This small molecule binds to this protein.
Small molecule (SMILES): C[C@@H](OP(=O)(O)O)[C@H](NC(=O)[C@H](CCCCN)NC(=O)[C@@H](N)Cc1ccccc1)C(=O)N[C@@H](CCC(=O)O)C(=O)NCC(=O)N1CCC[C@H]1C(=O)N[C@H](C=O)CC(=O)O

Binding-site contacts:
Ligand atom CE2 contacts residue TYR186 of chain 1.A at 3.5 Å (hydrophobic).
Ligand atom O1P contacts residue LYS54 of chain 1.A at 2.9 Å (salt-bridge).
Ligand atom O3P contacts residue LYS54 of chain 1.A at 3.6 Å.
Ligand atom CZ contacts residue TRP235 of chain 1.A at 3.4 Å (hydrophobic).
Ligand atom O2P contacts residue ARG134 of chain 1.A at 2.9 Å (salt-bridge).
Ligand atom CB contacts residue ASN180 of chain 1.A at 3.5 Å.
Ligand atom CZ contacts residue TYR186 of chain 1.A at 3.5 Å (hydrophobic).
Ligand atom CE2 contacts residue TRP235 of chain 1.A at 3.7 Å (hydrophobic).
Ligand atom C contacts residue ASN180 of chain 1.A at 3.5 Å.
Ligand atom CG contacts residue TRP235 of chain 1.A at 3.5 Å (hydrophobic).
Ligand atom CB contacts residue ASN231 of chain 1.A at 3.5 Å.
Ligand atom O contacts residue ASN231 of chain 1.A at 3.0 Å (h-bond).
Ligand atom OE1 contacts residue LYS127 of chain 1.A at 2.8 Å (salt-bridge).
Ligand atom O3P contacts residue ARG134 of chain 1.A at 2.9 Å (salt-bridge).
Ligand atom N contacts residue GLU187 of chain 1.A at 3.5 Å (salt-bridge).
Ligand atom CB contacts residue ASN231 of chain 1.A at 3.5 Å.
Ligand atom O2P contacts residue ARG61 of chain 1.A at 3.1 Å (salt-bridge).
Ligand atom CB contacts residue ASN180 of chain 1.A at 3.2 Å.
Ligand atom CE1 contacts residue TRP235 of chain 1.A at 3.2 Å (hydrophobic).
Ligand atom P contacts residue ARG61 of chain 1.A at 3.7 Å.
Ligand atom C contacts residue LEU179 of chain 1.A at 3.5 Å (hydrophobic).
Ligand atom O3P contacts residue TYR135 of chain 1.A at 2.8 Å (h-bond).
Ligand atom O contacts residue LYS54 of chain 1.A at 3.7 Å.
Ligand atom CG2 contacts residue ARG134 of chain 1.A at 3.6 Å.
Ligand atom CG contacts residue ASN231 of chain 1.A at 3.6 Å.
Ligand atom NZ contacts residue ASP230 of chain 1.A at 2.8 Å (salt-bridge).
Ligand atom CA contacts residue ASN180 of chain 1.A at 3.7 Å.
Ligand atom O contacts residue LEU179 of chain 1.A at 3.6 Å.
Ligand atom N contacts residue LEU179 of chain 1.A at 3.4 Å.
Ligand atom N contacts residue ASN180 of chain 1.A at 2.7 Å (h-bond).
Ligand atom CE2 contacts residue GLU187 of chain 1.A at 3.7 Å.
Ligand atom O1P contacts residue ARG61 of chain 1.A at 3.0 Å (salt-bridge).
Ligand atom CA contacts residue ASN180 of chain 1.A at 3.3 Å.
Ligand atom N contacts residue ASN231 of chain 1.A at 3.0 Å (h-bond).
Ligand atom CD1 contacts residue TRP235 of chain 1.A at 3.2 Å (hydrophobic).
Ligand atom CG2 contacts residue VAL183 of chain 1.A at 3.7 Å (hydrophobic).
Ligand atom CD2 contacts residue GLU187 of chain 1.A at 3.0 Å.
Ligand atom CD contacts residue LYS127 of chain 1.A at 3.7 Å.
Ligand atom O contacts residue LYS54 of chain 1.A at 2.5 Å (salt-bridge).
Ligand atom O contacts residue VAL183 of chain 1.A at 3.3 Å.

Sequence of chain 1.A:
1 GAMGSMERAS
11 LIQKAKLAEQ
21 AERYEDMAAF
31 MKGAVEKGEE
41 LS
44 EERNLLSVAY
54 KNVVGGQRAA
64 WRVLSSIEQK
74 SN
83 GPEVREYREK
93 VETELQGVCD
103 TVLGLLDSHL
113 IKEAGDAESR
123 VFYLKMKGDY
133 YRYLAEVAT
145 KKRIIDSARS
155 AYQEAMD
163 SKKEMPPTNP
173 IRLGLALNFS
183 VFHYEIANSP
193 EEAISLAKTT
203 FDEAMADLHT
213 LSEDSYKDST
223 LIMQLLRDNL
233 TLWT